The protein below binds the small molecule below.
Small molecule (SMILES): CC(=O)N[C@@H]1[C@@H](O)[C@H](O)[C@@H](CO)O[C@H]1O

Sequence of chain 1.A:
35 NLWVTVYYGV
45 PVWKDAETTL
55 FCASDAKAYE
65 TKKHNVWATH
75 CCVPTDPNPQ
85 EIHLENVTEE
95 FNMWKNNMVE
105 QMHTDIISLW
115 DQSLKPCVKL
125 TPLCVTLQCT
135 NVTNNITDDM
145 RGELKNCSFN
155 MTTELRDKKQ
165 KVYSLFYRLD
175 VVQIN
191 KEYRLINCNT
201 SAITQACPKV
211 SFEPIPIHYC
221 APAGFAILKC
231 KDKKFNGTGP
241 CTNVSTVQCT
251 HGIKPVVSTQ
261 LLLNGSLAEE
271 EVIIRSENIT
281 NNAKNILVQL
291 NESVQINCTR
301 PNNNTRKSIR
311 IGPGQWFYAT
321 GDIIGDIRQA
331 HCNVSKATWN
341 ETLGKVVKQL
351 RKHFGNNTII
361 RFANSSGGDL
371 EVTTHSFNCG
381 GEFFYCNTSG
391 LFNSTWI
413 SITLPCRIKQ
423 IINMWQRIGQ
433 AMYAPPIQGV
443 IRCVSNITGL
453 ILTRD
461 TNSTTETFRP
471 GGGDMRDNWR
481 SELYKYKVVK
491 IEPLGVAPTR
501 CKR

Binding-site contacts:
Ligand atom C7 contacts residue GLN132 of chain 1.A at 4.0 Å.
Ligand atom C1 contacts residue ASN154 of chain 1.A at 1.4 Å.
Ligand atom C8 contacts residue THR130 of chain 1.A at 3.5 Å.
Ligand atom O5 contacts residue ASN154 of chain 1.A at 2.4 Å (h-bond).
Ligand atom O7 contacts residue GLN132 of chain 1.A at 3.0 Å (h-bond).
Ligand atom C4 contacts residue ASN154 of chain 1.A at 4.2 Å.
Ligand atom C8 contacts residue SER152 of chain 1.A at 4.5 Å.
Ligand atom C8 contacts residue PHE153 of chain 1.A at 3.7 Å (hydrophobic).
Ligand atom C8 contacts residue ASN154 of chain 1.A at 3.4 Å.
Ligand atom C3 contacts residue ASN154 of chain 1.A at 3.8 Å.
Ligand atom C7 contacts residue ASN154 of chain 1.A at 3.7 Å.
Ligand atom C5 contacts residue ASN154 of chain 1.A at 3.7 Å.
Ligand atom C2 contacts residue ASN154 of chain 1.A at 2.5 Å.
Ligand atom N2 contacts residue ASN154 of chain 1.A at 2.9 Å (h-bond).